Binding-site contacts:
Ligand atom N2 contacts residue ASN145 of chain 1.F at 2.9 Å (h-bond).
Ligand atom C7 contacts residue ASN145 of chain 1.F at 3.2 Å.
Ligand atom O5 contacts residue ASN145 of chain 1.F at 2.4 Å (h-bond).
Ligand atom C6 contacts residue TYR162 of chain 1.F at 3.4 Å (hydrophobic).
Ligand atom C8 contacts residue ASN145 of chain 1.F at 4.2 Å.
Ligand atom C7 contacts residue GLU161 of chain 1.F at 4.1 Å.
Ligand atom C6 contacts residue GLU161 of chain 1.F at 4.0 Å.
Ligand atom C1 contacts residue ASN145 of chain 1.F at 1.4 Å.
Ligand atom C2 contacts residue ASN145 of chain 1.F at 2.5 Å.
Ligand atom C5 contacts residue TYR162 of chain 1.F at 4.2 Å (hydrophobic).
Ligand atom C8 contacts residue GLU161 of chain 1.F at 3.3 Å.
Ligand atom O7 contacts residue ASN145 of chain 1.F at 3.4 Å (h-bond).
Ligand atom C5 contacts residue ASN145 of chain 1.F at 3.6 Å.
Ligand atom C4 contacts residue ASN145 of chain 1.F at 4.2 Å.
Ligand atom C3 contacts residue ASN145 of chain 1.F at 3.8 Å.
Ligand atom N2 contacts residue THR147 of chain 1.F at 3.9 Å.
Ligand atom N2 contacts residue GLU161 of chain 1.F at 3.8 Å.
Ligand atom C1 contacts residue THR147 of chain 1.F at 4.2 Å.

A protein and the small-molecule ligand that binds it are described below.
Small molecule (SMILES): CC(=O)N[C@H]1[C@H](O[C@H]2[C@H](O)[C@@H](NC(C)=O)CO[C@@H]2CO)O[C@H](CO)[C@@H](O)[C@@H]1O

Sequence of chain 1.F:
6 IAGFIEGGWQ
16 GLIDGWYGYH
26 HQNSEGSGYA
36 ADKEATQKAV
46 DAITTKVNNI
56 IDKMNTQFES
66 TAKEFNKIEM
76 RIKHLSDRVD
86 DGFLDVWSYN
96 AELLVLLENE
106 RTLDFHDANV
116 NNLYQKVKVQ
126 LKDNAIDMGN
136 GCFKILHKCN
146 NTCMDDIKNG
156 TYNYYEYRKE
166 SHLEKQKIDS